Sequence of chain 1.G:
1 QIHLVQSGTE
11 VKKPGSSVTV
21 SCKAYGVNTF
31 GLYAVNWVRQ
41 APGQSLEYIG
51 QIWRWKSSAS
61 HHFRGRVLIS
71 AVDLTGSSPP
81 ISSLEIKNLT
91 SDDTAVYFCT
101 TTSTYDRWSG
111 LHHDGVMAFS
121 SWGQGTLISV

Binding-site contacts:
Ligand atom C8 contacts residue LYS87 of chain 1.G at 4.2 Å.
Ligand atom C4 contacts residue ASN88 of chain 1.G at 4.3 Å.
Ligand atom C5 contacts residue ASN88 of chain 1.G at 3.7 Å.
Ligand atom O5 contacts residue ASN88 of chain 1.G at 2.4 Å (h-bond).
Ligand atom C1 contacts residue ASN88 of chain 1.G at 1.5 Å.
Ligand atom C2 contacts residue ASN88 of chain 1.G at 2.5 Å.
Ligand atom C7 contacts residue ASN88 of chain 1.G at 4.0 Å.
Ligand atom C8 contacts residue ASN88 of chain 1.G at 4.2 Å.
Ligand atom O7 contacts residue LYS87 of chain 1.G at 3.4 Å.
Ligand atom C7 contacts residue LYS87 of chain 1.G at 4.1 Å.
Ligand atom N2 contacts residue ASN88 of chain 1.G at 2.9 Å (h-bond).
Ligand atom C3 contacts residue ASN88 of chain 1.G at 3.8 Å.

The small molecule below binds the protein below.
Small molecule (SMILES): CC(=O)N[C@@H]1[C@@H](O)[C@H](O)[C@@H](CO)O[C@H]1O